Binding-site contacts:
Ligand atom O6 contacts residue ASN93 of chain 1.A at 4.2 Å.
Ligand atom C5 contacts residue THR7 of chain 1.A at 4.4 Å.
Ligand atom C4 contacts residue THR7 of chain 1.A at 4.2 Å.
Ligand atom O6 contacts residue THR7 of chain 1.A at 3.8 Å.
Ligand atom C6 contacts residue GLU23 of chain 1.A at 3.9 Å.
Ligand atom O6 contacts residue GLY96 of chain 1.A at 4.1 Å.
Ligand atom O3 contacts residue LYS3 of chain 1.A at 4.3 Å.
Ligand atom C6 contacts residue ARG24 of chain 1.A at 4.2 Å.
Ligand atom C4 contacts residue THR25 of chain 1.A at 3.5 Å.
Ligand atom O3 contacts residue GLY2 of chain 1.A at 4.0 Å.
Ligand atom O6 contacts residue GLU23 of chain 1.A at 3.2 Å (salt-bridge).
Ligand atom O6 contacts residue ASP95 of chain 1.A at 3.9 Å.
Ligand atom C4 contacts residue GLN6 of chain 1.A at 3.9 Å.
Ligand atom O4 contacts residue THR7 of chain 1.A at 2.9 Å.
Ligand atom C6 contacts residue GLN6 of chain 1.A at 3.7 Å.
Ligand atom O4 contacts residue ASP95 of chain 1.A at 3.5 Å (salt-bridge).
Ligand atom O4 contacts residue GLN6 of chain 1.A at 3.5 Å (h-bond).
Ligand atom O6 contacts residue ARG24 of chain 1.A at 3.3 Å.
Ligand atom O6 contacts residue GLN6 of chain 1.A at 2.7 Å (h-bond).
Ligand atom C6 contacts residue THR25 of chain 1.A at 3.8 Å.
Ligand atom O4 contacts residue THR25 of chain 1.A at 2.4 Å (h-bond).
Ligand atom C5 contacts residue THR25 of chain 1.A at 3.5 Å.
Ligand atom O6 contacts residue THR25 of chain 1.A at 2.9 Å (h-bond).
Ligand atom C3 contacts residue THR25 of chain 1.A at 4.3 Å.

The protein below binds the small molecule below.
Small molecule (SMILES): OC[C@H]1O[C@H](O[C@H]2[C@@H](O)[C@H](O)[C@@H](CO)O[C@@H]2O)[C@@H](O)[C@@H](O)[C@@H]1O

Sequence of chain 1.A:
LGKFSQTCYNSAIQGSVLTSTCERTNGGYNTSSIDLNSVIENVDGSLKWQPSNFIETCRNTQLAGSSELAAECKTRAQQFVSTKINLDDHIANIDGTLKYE